The protein below binds the small molecule below.
Small molecule (SMILES): CC(=O)CC(=O)O

Binding-site contacts:
Ligand atom O5 contacts residue PRO268 of chain 2.A at 3.7 Å.
Ligand atom C4 contacts residue PCT1 of chain 2.G at 4.0 Å.
Ligand atom C2 contacts residue LEU267 of chain 2.A at 3.4 Å (hydrophobic).
Ligand atom O4 contacts residue LEU267 of chain 2.A at 3.7 Å.
Ligand atom C1 contacts residue ARG229 of chain 2.A at 3.5 Å.
Ligand atom O3 contacts residue LYS84 of chain 3.A at 4.1 Å.
Ligand atom C1 contacts residue PRO268 of chain 2.A at 3.6 Å (hydrophobic).
Ligand atom C4 contacts residue ARG167 of chain 2.A at 3.3 Å.
Ligand atom C2 contacts residue PCT1 of chain 2.G at 3.5 Å.
Ligand atom O3 contacts residue ARG105 of chain 2.A at 4.0 Å.
Ligand atom C1 contacts residue LEU267 of chain 2.A at 3.7 Å (hydrophobic).
Ligand atom C4 contacts residue HIS134 of chain 2.A at 3.8 Å.
Ligand atom C3 contacts residue HIS134 of chain 2.A at 4.4 Å.
Ligand atom C1 contacts residue GLN231 of chain 2.A at 3.6 Å.
Ligand atom C2 contacts residue LYS84 of chain 3.A at 4.3 Å.
Ligand atom C2 contacts residue PRO268 of chain 2.A at 4.0 Å (hydrophobic).
Ligand atom C3 contacts residue GLN231 of chain 2.A at 4.5 Å.
Ligand atom O5 contacts residue ARG229 of chain 2.A at 2.9 Å (salt-bridge).
Ligand atom O3 contacts residue ARG167 of chain 2.A at 2.7 Å (salt-bridge).
Ligand atom O4 contacts residue GLN231 of chain 2.A at 3.3 Å (h-bond).
Ligand atom O5 contacts residue LYS84 of chain 3.A at 3.2 Å.
Ligand atom O3 contacts residue PCT1 of chain 2.G at 3.5 Å (h-bond).
Ligand atom C4 contacts residue THR168 of chain 2.A at 3.3 Å.
Ligand atom O4 contacts residue PRO268 of chain 2.A at 3.8 Å.
Ligand atom C3 contacts residue THR168 of chain 2.A at 4.4 Å.
Ligand atom O4 contacts residue ARG229 of chain 2.A at 3.3 Å (salt-bridge).
Ligand atom C3 contacts residue PCT1 of chain 2.G at 3.7 Å.
Ligand atom O5 contacts residue GLN231 of chain 2.A at 3.4 Å (h-bond).
Ligand atom C3 contacts residue ARG167 of chain 2.A at 3.7 Å.
Ligand atom C1 contacts residue LYS84 of chain 3.A at 4.1 Å.

Sequence of chain 2.A:
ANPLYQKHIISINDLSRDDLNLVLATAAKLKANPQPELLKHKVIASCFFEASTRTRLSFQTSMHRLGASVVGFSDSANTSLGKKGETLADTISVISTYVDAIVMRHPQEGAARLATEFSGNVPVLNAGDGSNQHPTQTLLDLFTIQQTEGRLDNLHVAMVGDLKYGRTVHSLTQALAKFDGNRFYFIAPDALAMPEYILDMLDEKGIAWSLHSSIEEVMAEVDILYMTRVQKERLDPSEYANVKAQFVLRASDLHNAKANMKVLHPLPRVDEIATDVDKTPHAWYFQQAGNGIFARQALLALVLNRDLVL

Sequence of chain 3.A:
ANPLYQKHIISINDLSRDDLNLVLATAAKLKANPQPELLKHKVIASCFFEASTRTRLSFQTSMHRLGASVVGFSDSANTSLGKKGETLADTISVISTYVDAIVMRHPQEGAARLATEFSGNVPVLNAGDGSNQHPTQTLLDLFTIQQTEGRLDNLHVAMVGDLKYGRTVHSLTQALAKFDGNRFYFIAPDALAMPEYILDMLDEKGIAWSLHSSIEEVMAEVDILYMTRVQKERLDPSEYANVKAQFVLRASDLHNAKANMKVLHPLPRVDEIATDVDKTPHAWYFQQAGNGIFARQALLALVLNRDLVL